Binding-site contacts:
Ligand atom C3 contacts residue ASN154 of chain 35.A at 3.8 Å.
Ligand atom C5 contacts residue ASN154 of chain 35.A at 3.7 Å.
Ligand atom N2 contacts residue ASN154 of chain 35.A at 2.9 Å (h-bond).
Ligand atom O7 contacts residue ASN154 of chain 35.A at 3.8 Å.
Ligand atom C1 contacts residue SER156 of chain 35.A at 4.3 Å.
Ligand atom C7 contacts residue ASN154 of chain 35.A at 3.5 Å.
Ligand atom C1 contacts residue ASN154 of chain 35.A at 1.4 Å.
Ligand atom O5 contacts residue ASN154 of chain 35.A at 2.4 Å (h-bond).
Ligand atom C4 contacts residue ASN154 of chain 35.A at 4.2 Å.
Ligand atom C8 contacts residue ASN154 of chain 35.A at 4.2 Å.
Ligand atom C2 contacts residue ASN154 of chain 35.A at 2.5 Å.

The small molecule below binds the protein below.
Small molecule (SMILES): CC(=O)N[C@@H]1[C@@H](O)[C@H](O)[C@@H](CO)O[C@H]1O

Sequence of chain 35.A:
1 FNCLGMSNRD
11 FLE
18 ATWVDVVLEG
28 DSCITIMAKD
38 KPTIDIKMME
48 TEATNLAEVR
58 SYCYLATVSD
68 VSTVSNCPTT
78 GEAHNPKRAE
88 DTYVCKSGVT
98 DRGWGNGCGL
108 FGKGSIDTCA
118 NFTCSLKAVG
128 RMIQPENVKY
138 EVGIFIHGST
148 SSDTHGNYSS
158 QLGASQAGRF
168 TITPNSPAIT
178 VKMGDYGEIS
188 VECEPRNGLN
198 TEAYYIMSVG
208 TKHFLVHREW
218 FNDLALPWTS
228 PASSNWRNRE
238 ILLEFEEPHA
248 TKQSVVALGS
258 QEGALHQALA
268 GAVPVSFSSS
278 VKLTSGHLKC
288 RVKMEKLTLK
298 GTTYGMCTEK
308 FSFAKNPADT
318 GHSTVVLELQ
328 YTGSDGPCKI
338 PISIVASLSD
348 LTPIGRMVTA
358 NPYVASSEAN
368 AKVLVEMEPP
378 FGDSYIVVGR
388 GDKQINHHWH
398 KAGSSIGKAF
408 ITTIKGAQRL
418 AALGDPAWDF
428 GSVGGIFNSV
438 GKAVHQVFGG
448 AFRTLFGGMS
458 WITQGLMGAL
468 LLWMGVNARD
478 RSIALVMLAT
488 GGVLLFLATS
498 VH